Sequence of chain 1.C:
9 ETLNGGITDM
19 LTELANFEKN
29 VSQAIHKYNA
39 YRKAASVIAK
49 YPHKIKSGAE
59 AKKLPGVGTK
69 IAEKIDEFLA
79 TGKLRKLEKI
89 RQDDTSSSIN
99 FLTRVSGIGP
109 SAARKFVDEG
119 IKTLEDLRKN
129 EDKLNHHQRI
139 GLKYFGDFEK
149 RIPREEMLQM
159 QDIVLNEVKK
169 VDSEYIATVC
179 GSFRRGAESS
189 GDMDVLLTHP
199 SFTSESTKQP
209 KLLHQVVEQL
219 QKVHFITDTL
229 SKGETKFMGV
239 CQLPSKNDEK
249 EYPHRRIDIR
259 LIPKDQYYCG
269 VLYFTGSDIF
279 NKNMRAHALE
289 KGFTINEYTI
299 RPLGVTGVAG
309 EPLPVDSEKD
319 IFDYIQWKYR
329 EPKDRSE

Binding-site contacts:
Ligand atom O2B contacts residue GLY179 of chain 1.C at 3.9 Å.
Ligand atom O5' contacts residue GLY179 of chain 1.C at 4.4 Å.
Ligand atom O2G contacts residue ARG149 of chain 1.C at 2.8 Å (salt-bridge).
Ligand atom PA contacts residue MG1 of chain 1.D at 3.4 Å.
Ligand atom O3G contacts residue ARG149 of chain 1.C at 3.3 Å (salt-bridge).
Ligand atom PB contacts residue SER180 of chain 1.C at 4.1 Å.
Ligand atom O2B contacts residue SER180 of chain 1.C at 3.1 Å (h-bond).
Ligand atom PG contacts residue GLY189 of chain 1.C at 4.1 Å.
Ligand atom PB contacts residue MG1 of chain 1.D at 3.1 Å.
Ligand atom O1G contacts residue SER180 of chain 1.C at 2.8 Å (h-bond).
Ligand atom O2G contacts residue SER180 of chain 1.C at 4.3 Å.
Ligand atom O3B contacts residue MG1 of chain 1.D at 3.3 Å.
Ligand atom PG contacts residue ARG149 of chain 1.C at 3.5 Å.
Ligand atom O3G contacts residue GLY189 of chain 1.C at 3.7 Å.
Ligand atom PG contacts residue MG1 of chain 1.D at 3.1 Å.
Ligand atom O1B contacts residue MG1 of chain 1.D at 4.5 Å.
Ligand atom O3G contacts residue MG1 of chain 1.D at 3.4 Å.
Ligand atom O1G contacts residue GLY189 of chain 1.C at 3.4 Å (h-bond).
Ligand atom O3A contacts residue MG1 of chain 1.D at 3.4 Å.
Ligand atom O1G contacts residue SER188 of chain 1.C at 3.4 Å.
Ligand atom O5' contacts residue MG1 of chain 1.D at 3.7 Å.
Ligand atom O5' contacts residue ASP190 of chain 1.C at 4.3 Å.
Ligand atom O1A contacts residue MG1 of chain 1.D at 2.5 Å.
Ligand atom O1A contacts residue ASP190 of chain 1.C at 2.5 Å (salt-bridge).
Ligand atom O1B contacts residue ARG183 of chain 1.C at 3.9 Å.
Ligand atom O1G contacts residue ARG149 of chain 1.C at 3.6 Å.
Ligand atom PA contacts residue ASP190 of chain 1.C at 3.9 Å.
Ligand atom PG contacts residue SER180 of chain 1.C at 3.9 Å.
Ligand atom O3B contacts residue SER180 of chain 1.C at 4.3 Å.
Ligand atom O2B contacts residue MG1 of chain 1.D at 2.1 Å.
Ligand atom O2G contacts residue MG1 of chain 1.D at 4.5 Å.
Ligand atom O1G contacts residue MG1 of chain 1.D at 2.1 Å.

This small molecule binds to this protein.
Small molecule (SMILES): Nc1ccn([C@H]2CC[C@@H](CO[P](=O)(O)O[P](=O)(O)OP(=O)(O)O)O2)c(=O)n1